Binding-site contacts:
Ligand atom C17 contacts residue THR216 of chain 1.D at 4.0 Å.
Ligand atom S10 contacts residue LEU165 of chain 1.D at 4.1 Å.
Ligand atom C19 contacts residue TYR177 of chain 1.D at 3.6 Å (hydrophobic).
Ligand atom O12 contacts residue LEU165 of chain 1.D at 3.5 Å (h-bond).
Ligand atom C19 contacts residue NDP1 of chain 1.L at 3.8 Å.
Ligand atom C1 contacts residue LEU120 of chain 1.D at 3.9 Å (hydrophobic).
Ligand atom O12 contacts residue SER164 of chain 1.D at 3.8 Å.
Ligand atom C19 contacts residue ILE115 of chain 1.D at 4.0 Å (hydrophobic).
Ligand atom N9 contacts residue SER164 of chain 1.D at 3.6 Å.
Ligand atom O12 contacts residue TYR171 of chain 1.D at 3.7 Å.
Ligand atom C5 contacts residue TYR171 of chain 1.D at 3.8 Å (hydrophobic).
Ligand atom C18 contacts residue THR216 of chain 1.D at 4.0 Å.
Ligand atom O11 contacts residue LEU209 of chain 1.D at 3.3 Å (h-bond).
Ligand atom S10 contacts residue NDP1 of chain 1.L at 4.1 Å.
Ligand atom C18 contacts residue ILE115 of chain 1.D at 4.0 Å (hydrophobic).
Ligand atom C8 contacts residue TYR177 of chain 1.D at 3.7 Å (hydrophobic).
Ligand atom C5 contacts residue VAL174 of chain 1.D at 4.1 Å (hydrophobic).
Ligand atom O11 contacts residue GLY210 of chain 1.D at 3.5 Å.
Ligand atom N9 contacts residue TYR177 of chain 1.D at 3.5 Å (h-bond).
Ligand atom C17 contacts residue THR118 of chain 1.D at 3.7 Å.
Ligand atom O12 contacts residue ALA166 of chain 1.D at 2.9 Å (h-bond).
Ligand atom C18 contacts residue NDP1 of chain 1.L at 4.1 Å.
Ligand atom C1 contacts residue VAL221 of chain 1.D at 3.8 Å (hydrophobic).
Ligand atom C14 contacts residue TYR177 of chain 1.D at 3.7 Å (hydrophobic).
Ligand atom O7 contacts residue NDP1 of chain 1.L at 4.0 Å.
Ligand atom C2 contacts residue LEU211 of chain 1.D at 4.0 Å (hydrophobic).
Ligand atom C14 contacts residue NDP1 of chain 1.L at 4.1 Å.
Ligand atom O11 contacts residue LEU211 of chain 1.D at 4.0 Å.
Ligand atom O11 contacts residue NDP1 of chain 1.L at 3.8 Å.
Ligand atom S10 contacts residue SER164 of chain 1.D at 4.1 Å.
Ligand atom N13 contacts residue NDP1 of chain 1.L at 3.5 Å.
Ligand atom C2 contacts residue VAL221 of chain 1.D at 3.7 Å (hydrophobic).
Ligand atom C4 contacts residue TYR171 of chain 1.D at 4.0 Å (hydrophobic).
Ligand atom C6 contacts residue TYR171 of chain 1.D at 3.5 Å (hydrophobic).
Ligand atom N13 contacts residue TYR177 of chain 1.D at 2.8 Å (h-bond).
Ligand atom O11 contacts residue LEU165 of chain 1.D at 3.4 Å.
Ligand atom N9 contacts residue NDP1 of chain 1.L at 3.2 Å.
Ligand atom C15 contacts residue TYR177 of chain 1.D at 4.1 Å (hydrophobic).
Ligand atom C8 contacts residue NDP1 of chain 1.L at 3.4 Å.
Ligand atom C16 contacts residue THR118 of chain 1.D at 3.9 Å.

Sequence of chain 1.D:
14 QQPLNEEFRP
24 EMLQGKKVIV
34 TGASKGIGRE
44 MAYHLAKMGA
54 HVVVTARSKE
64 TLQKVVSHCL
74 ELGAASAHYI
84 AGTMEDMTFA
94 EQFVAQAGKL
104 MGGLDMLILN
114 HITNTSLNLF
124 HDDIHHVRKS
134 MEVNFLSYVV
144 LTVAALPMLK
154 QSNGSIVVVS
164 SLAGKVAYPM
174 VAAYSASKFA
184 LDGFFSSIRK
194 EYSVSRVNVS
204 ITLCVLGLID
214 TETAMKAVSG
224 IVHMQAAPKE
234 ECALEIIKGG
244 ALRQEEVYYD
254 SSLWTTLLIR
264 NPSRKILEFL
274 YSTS

This small molecule binds to this protein.
Small molecule (SMILES): O=S1(=O)N=C(NC2CCCCC2)O[C@H]2CCCC[C@H]21